A protein and the small-molecule ligand that binds it are described below.
Small molecule (SMILES): Nc1ncnc2[nH]cnc12

Sequence of chain 1.A:
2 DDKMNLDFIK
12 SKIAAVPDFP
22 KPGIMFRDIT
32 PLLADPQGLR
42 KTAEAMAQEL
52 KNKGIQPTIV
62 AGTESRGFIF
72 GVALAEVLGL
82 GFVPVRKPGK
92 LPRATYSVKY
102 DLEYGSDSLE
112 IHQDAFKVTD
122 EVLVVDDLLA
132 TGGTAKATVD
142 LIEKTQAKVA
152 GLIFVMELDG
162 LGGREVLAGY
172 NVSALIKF

Binding-site contacts:
Ligand atom N6 contacts residue ARG28 of chain 1.A at 4.4 Å.
Ligand atom N6 contacts residue LEU159 of chain 1.A at 3.7 Å.
Ligand atom N3 contacts residue LEU129 of chain 1.A at 4.0 Å.
Ligand atom N3 contacts residue ARG28 of chain 1.A at 4.2 Å.
Ligand atom C4 contacts residue PHE27 of chain 1.A at 4.2 Å (hydrophobic).
Ligand atom C6 contacts residue MET26 of chain 1.A at 4.2 Å (hydrophobic).
Ligand atom N7 contacts residue LEU129 of chain 1.A at 4.1 Å.
Ligand atom N7 contacts residue LEU159 of chain 1.A at 4.3 Å.
Ligand atom C5 contacts residue LEU159 of chain 1.A at 4.4 Å (hydrophobic).
Ligand atom C6 contacts residue LEU129 of chain 1.A at 4.2 Å (hydrophobic).
Ligand atom C8 contacts residue LEU129 of chain 1.A at 4.0 Å (hydrophobic).
Ligand atom C5 contacts residue LEU129 of chain 1.A at 4.0 Å (hydrophobic).
Ligand atom N1 contacts residue ARG28 of chain 1.A at 2.9 Å (salt-bridge).
Ligand atom N6 contacts residue PHE27 of chain 1.A at 4.3 Å.
Ligand atom N3 contacts residue PHE27 of chain 1.A at 3.7 Å.
Ligand atom N6 contacts residue MET26 of chain 1.A at 3.4 Å (h-bond).
Ligand atom C2 contacts residue LEU129 of chain 1.A at 3.9 Å (hydrophobic).
Ligand atom C6 contacts residue ARG28 of chain 1.A at 4.0 Å.
Ligand atom N1 contacts residue MET26 of chain 1.A at 4.2 Å.
Ligand atom C2 contacts residue ARG28 of chain 1.A at 3.3 Å.
Ligand atom N1 contacts residue PHE27 of chain 1.A at 3.7 Å.
Ligand atom C2 contacts residue PHE27 of chain 1.A at 3.6 Å (hydrophobic).
Ligand atom N6 contacts residue ILE25 of chain 1.A at 4.1 Å.
Ligand atom N1 contacts residue LEU129 of chain 1.A at 3.9 Å.
Ligand atom C6 contacts residue LEU159 of chain 1.A at 4.3 Å (hydrophobic).
Ligand atom C6 contacts residue PHE27 of chain 1.A at 4.3 Å (hydrophobic).
Ligand atom N9 contacts residue LEU129 of chain 1.A at 4.0 Å.
Ligand atom C4 contacts residue LEU129 of chain 1.A at 4.0 Å (hydrophobic).